Binding-site contacts:
Ligand atom C5 contacts residue ASN154 of chain 1.B at 3.8 Å.
Ligand atom C3 contacts residue ASN154 of chain 1.B at 3.8 Å.
Ligand atom C1 contacts residue ASN5 of chain 1.B at 1.5 Å.
Ligand atom O7 contacts residue GLU2 of chain 1.B at 3.0 Å (salt-bridge).
Ligand atom C4 contacts residue ASN5 of chain 1.B at 4.2 Å.
Ligand atom C2 contacts residue ASN5 of chain 1.B at 2.4 Å.
Ligand atom N2 contacts residue GLU2 of chain 1.B at 4.3 Å.
Ligand atom C2 contacts residue ASN154 of chain 1.B at 4.0 Å.
Ligand atom C5 contacts residue ASN5 of chain 1.B at 3.8 Å.
Ligand atom C3 contacts residue ASN5 of chain 1.B at 3.7 Å.
Ligand atom O4 contacts residue ASN154 of chain 1.B at 4.1 Å.
Ligand atom C7 contacts residue GLU2 of chain 1.B at 3.3 Å.
Ligand atom O5 contacts residue ASN5 of chain 1.B at 2.5 Å (h-bond).
Ligand atom N2 contacts residue ASN5 of chain 1.B at 2.6 Å (h-bond).
Ligand atom C1 contacts residue ASN154 of chain 1.B at 3.7 Å.
Ligand atom O6 contacts residue VAL228 of chain 1.B at 3.9 Å.
Ligand atom O5 contacts residue ASN154 of chain 1.B at 4.2 Å.
Ligand atom O5 contacts residue GLN153 of chain 1.B at 4.0 Å.
Ligand atom O7 contacts residue ASN5 of chain 1.B at 3.6 Å.
Ligand atom O7 contacts residue PHE3 of chain 1.B at 3.8 Å.
Ligand atom O6 contacts residue ASN154 of chain 1.B at 4.2 Å.
Ligand atom O6 contacts residue GLN153 of chain 1.B at 4.3 Å.
Ligand atom C4 contacts residue ASN154 of chain 1.B at 4.2 Å.
Ligand atom N2 contacts residue ASN154 of chain 1.B at 3.7 Å.
Ligand atom C8 contacts residue GLU2 of chain 1.B at 3.3 Å.
Ligand atom C7 contacts residue ASN5 of chain 1.B at 3.4 Å.

The protein below binds the small molecule below.
Small molecule (SMILES): CC(=O)N[C@@H]1[C@@H](O)[C@H](O)[C@@H](CO)O[C@H]1O

Sequence of chain 1.B:
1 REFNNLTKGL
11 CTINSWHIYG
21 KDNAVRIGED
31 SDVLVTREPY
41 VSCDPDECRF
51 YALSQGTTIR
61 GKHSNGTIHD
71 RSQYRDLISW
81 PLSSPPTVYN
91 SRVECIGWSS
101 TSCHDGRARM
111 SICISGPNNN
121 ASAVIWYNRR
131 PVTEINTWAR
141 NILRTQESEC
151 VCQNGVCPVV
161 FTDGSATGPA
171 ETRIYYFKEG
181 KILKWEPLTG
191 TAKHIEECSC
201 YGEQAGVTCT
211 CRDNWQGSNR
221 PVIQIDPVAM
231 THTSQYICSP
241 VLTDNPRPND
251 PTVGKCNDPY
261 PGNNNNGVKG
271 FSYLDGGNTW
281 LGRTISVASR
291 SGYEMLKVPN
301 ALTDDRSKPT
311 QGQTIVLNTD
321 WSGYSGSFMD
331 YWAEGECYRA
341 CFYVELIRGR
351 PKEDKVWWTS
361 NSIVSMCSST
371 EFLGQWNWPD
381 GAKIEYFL